Binding-site contacts:
Ligand atom C8 contacts residue LEU368 of chain 1.C at 4.0 Å (hydrophobic).
Ligand atom O7 contacts residue GLY339 of chain 1.C at 3.5 Å.
Ligand atom C3 contacts residue ASN343 of chain 1.C at 3.9 Å.
Ligand atom C7 contacts residue ASN343 of chain 1.C at 3.4 Å.
Ligand atom O7 contacts residue ASN343 of chain 1.C at 3.1 Å (h-bond).
Ligand atom C8 contacts residue PHE342 of chain 1.C at 3.7 Å (hydrophobic).
Ligand atom C2 contacts residue ASN343 of chain 1.C at 2.6 Å.
Ligand atom C7 contacts residue PHE338 of chain 1.C at 3.9 Å (hydrophobic).
Ligand atom O6 contacts residue ASN343 of chain 1.C at 4.5 Å.
Ligand atom N2 contacts residue ASN343 of chain 1.C at 3.2 Å (h-bond).
Ligand atom N2 contacts residue PHE342 of chain 1.C at 4.5 Å.
Ligand atom C4 contacts residue ASN343 of chain 1.C at 4.2 Å.
Ligand atom C8 contacts residue PHE338 of chain 1.C at 3.2 Å (hydrophobic).
Ligand atom O7 contacts residue PHE338 of chain 1.C at 3.9 Å.
Ligand atom O5 contacts residue ASN343 of chain 1.C at 2.2 Å (h-bond).
Ligand atom C7 contacts residue GLY339 of chain 1.C at 4.2 Å.
Ligand atom C1 contacts residue ASN343 of chain 1.C at 1.5 Å.
Ligand atom C8 contacts residue GLY339 of chain 1.C at 4.0 Å.
Ligand atom C7 contacts residue PHE342 of chain 1.C at 4.2 Å (hydrophobic).
Ligand atom C5 contacts residue ASN343 of chain 1.C at 3.6 Å.

Sequence of chain 1.C:
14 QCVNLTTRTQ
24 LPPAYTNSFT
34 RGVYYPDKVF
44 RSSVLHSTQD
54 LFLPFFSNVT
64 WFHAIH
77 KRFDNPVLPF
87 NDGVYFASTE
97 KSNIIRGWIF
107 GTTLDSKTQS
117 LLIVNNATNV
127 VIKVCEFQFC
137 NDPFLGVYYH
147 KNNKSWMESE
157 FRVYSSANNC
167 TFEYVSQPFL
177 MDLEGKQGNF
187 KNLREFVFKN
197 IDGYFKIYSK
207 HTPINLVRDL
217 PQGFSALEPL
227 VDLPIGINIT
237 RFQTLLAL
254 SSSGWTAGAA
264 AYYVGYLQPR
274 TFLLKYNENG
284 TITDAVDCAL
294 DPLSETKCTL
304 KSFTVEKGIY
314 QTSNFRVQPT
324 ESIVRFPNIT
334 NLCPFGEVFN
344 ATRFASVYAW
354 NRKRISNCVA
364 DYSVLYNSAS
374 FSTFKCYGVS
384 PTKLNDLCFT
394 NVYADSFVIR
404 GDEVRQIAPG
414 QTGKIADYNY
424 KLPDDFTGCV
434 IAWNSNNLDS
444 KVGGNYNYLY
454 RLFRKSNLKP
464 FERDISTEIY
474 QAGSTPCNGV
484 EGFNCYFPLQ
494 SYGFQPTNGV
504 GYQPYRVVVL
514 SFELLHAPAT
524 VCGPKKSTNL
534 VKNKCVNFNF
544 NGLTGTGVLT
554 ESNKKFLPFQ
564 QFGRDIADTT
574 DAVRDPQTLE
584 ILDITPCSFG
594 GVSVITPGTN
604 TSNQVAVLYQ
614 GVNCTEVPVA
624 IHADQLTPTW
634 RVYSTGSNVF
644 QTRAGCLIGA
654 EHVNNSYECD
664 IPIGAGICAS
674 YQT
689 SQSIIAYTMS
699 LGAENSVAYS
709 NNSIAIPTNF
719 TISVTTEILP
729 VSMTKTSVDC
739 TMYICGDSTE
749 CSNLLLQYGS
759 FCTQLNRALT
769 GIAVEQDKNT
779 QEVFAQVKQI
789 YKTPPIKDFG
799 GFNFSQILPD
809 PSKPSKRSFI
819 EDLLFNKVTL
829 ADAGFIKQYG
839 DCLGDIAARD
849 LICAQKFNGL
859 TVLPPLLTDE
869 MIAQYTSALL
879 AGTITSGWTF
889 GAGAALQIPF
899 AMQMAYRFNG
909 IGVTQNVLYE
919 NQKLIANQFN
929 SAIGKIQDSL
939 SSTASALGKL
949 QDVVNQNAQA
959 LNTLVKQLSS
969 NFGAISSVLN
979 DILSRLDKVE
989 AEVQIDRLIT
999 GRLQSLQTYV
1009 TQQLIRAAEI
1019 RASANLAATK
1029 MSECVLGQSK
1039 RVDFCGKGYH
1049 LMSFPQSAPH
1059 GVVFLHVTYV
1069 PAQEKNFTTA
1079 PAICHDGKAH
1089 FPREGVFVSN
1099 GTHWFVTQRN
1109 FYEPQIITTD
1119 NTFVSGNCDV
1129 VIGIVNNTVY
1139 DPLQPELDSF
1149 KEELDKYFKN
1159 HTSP

This protein binds this small molecule.
Small molecule (SMILES): CC(=O)N[C@@H]1[C@@H](O)[C@H](O)[C@@H](CO)O[C@H]1O